A small-molecule ligand and the protein it binds are described below.
Small molecule (SMILES): N[C@@H](Cc1ccc(O)cc1)C(=O)O

Binding-site contacts:
Ligand atom CE1 contacts residue ALA136 of chain 4.B at 3.5 Å (hydrophobic).
Ligand atom OXT contacts residue LEU1 of chain 4.BA at 0.0 Å (h-bond).
Ligand atom N contacts residue GOL1 of chain 4.DA at 2.4 Å (h-bond).
Ligand atom CA contacts residue LEU1 of chain 4.BA at 0.1 Å (hydrophobic).
Ligand atom CB contacts residue GLU137 of chain 4.B at 3.6 Å.
Ligand atom O contacts residue LEU1 of chain 4.BA at 0.0 Å (h-bond).
Ligand atom N contacts residue LEU1 of chain 4.BA at 0.0 Å (h-bond).
Ligand atom OH contacts residue GLY160 of chain 4.B at 3.2 Å (h-bond).
Ligand atom O contacts residue PRO138 of chain 4.B at 3.6 Å.
Ligand atom OXT contacts residue HIS33 of chain 4.B at 2.7 Å (h-bond).
Ligand atom CD2 contacts residue LEU1 of chain 4.BA at 1.9 Å (hydrophobic).
Ligand atom N contacts residue SER156 of chain 4.B at 3.5 Å (h-bond).
Ligand atom CE1 contacts residue GLY158 of chain 4.B at 3.6 Å.
Ligand atom CD2 contacts residue GLU137 of chain 4.B at 3.5 Å.
Ligand atom CE2 contacts residue ALA136 of chain 4.B at 3.7 Å (hydrophobic).
Ligand atom CB contacts residue SER141 of chain 4.B at 2.8 Å.
Ligand atom O contacts residue ASP140 of chain 4.B at 3.7 Å.
Ligand atom CB contacts residue LEU1 of chain 4.BA at 0.7 Å (hydrophobic).
Ligand atom CD1 contacts residue GLY157 of chain 4.B at 3.6 Å.
Ligand atom N contacts residue SER141 of chain 4.B at 2.8 Å (h-bond).
Ligand atom CD2 contacts residue PRO138 of chain 4.B at 3.4 Å (hydrophobic).
Ligand atom CG contacts residue LEU1 of chain 4.BA at 1.1 Å (hydrophobic).
Ligand atom O contacts residue GLY139 of chain 4.B at 2.7 Å (h-bond).
Ligand atom OH contacts residue GLY158 of chain 4.B at 3.4 Å.
Ligand atom C contacts residue LEU1 of chain 4.BA at 0.0 Å (hydrophobic).
Ligand atom OH contacts residue LEU1 of chain 4.BA at 3.6 Å.
Ligand atom CZ contacts residue LEU1 of chain 4.BA at 2.2 Å (hydrophobic).
Ligand atom CD1 contacts residue LEU1 of chain 4.BA at 0.4 Å (hydrophobic).
Ligand atom C contacts residue HIS33 of chain 4.B at 3.7 Å.
Ligand atom C contacts residue SER141 of chain 4.B at 1.7 Å.
Ligand atom OH contacts residue ALA136 of chain 4.B at 3.3 Å (h-bond).
Ligand atom CE1 contacts residue LEU1 of chain 4.BA at 1.3 Å (hydrophobic).
Ligand atom O contacts residue SER141 of chain 4.B at 2.4 Å (h-bond).
Ligand atom CZ contacts residue ALA136 of chain 4.B at 3.2 Å (hydrophobic).
Ligand atom OXT contacts residue SER141 of chain 4.B at 2.3 Å (h-bond).
Ligand atom CE2 contacts residue LEU1 of chain 4.BA at 2.4 Å (hydrophobic).
Ligand atom CA contacts residue SER141 of chain 4.B at 2.5 Å.
Ligand atom OH contacts residue SER159 of chain 4.B at 3.4 Å.
Ligand atom CD1 contacts residue ALA136 of chain 4.B at 3.7 Å (hydrophobic).
Ligand atom CE1 contacts residue GLY157 of chain 4.B at 3.7 Å.

Sequence of chain 4.B:
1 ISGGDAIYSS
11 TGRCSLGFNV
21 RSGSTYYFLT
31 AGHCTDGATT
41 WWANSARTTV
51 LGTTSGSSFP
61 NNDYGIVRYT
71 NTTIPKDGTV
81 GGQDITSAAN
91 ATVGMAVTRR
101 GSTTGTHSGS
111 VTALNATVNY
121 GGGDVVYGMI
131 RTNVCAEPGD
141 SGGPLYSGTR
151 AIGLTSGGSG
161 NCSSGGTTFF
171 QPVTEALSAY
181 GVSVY